Binding-site contacts:
Ligand atom C7 contacts residue ARG274 of chain 2.A at 3.6 Å.
Ligand atom O10 contacts residue PHE209 of chain 2.A at 3.8 Å.
Ligand atom C5 contacts residue MET165 of chain 2.A at 4.0 Å (hydrophobic).
Ligand atom N9 contacts residue PHE209 of chain 2.A at 3.6 Å.
Ligand atom C1 contacts residue ARG274 of chain 2.A at 4.1 Å.
Ligand atom C4 contacts residue ARG274 of chain 2.A at 3.5 Å.
Ligand atom N8 contacts residue LEU234 of chain 2.A at 3.5 Å.
Ligand atom C5 contacts residue ASP204 of chain 2.A at 3.2 Å.
Ligand atom N9 contacts residue LYS240 of chain 2.A at 3.8 Å.
Ligand atom C5 contacts residue ASN140 of chain 2.A at 3.4 Å.
Ligand atom N12 contacts residue ASN140 of chain 2.A at 4.1 Å.
Ligand atom N3 contacts residue ARG274 of chain 2.A at 4.0 Å.
Ligand atom O2 contacts residue ASP204 of chain 2.A at 4.2 Å.
Ligand atom N12 contacts residue ILE142 of chain 2.A at 3.4 Å.
Ligand atom C5 contacts residue ARG274 of chain 2.A at 4.0 Å.
Ligand atom C7 contacts residue ASN140 of chain 2.A at 4.0 Å.
Ligand atom N6 contacts residue ARG274 of chain 2.A at 3.9 Å.
Ligand atom N3 contacts residue MET165 of chain 2.A at 3.8 Å.
Ligand atom O10 contacts residue LYS240 of chain 2.A at 2.8 Å (salt-bridge).
Ligand atom O2 contacts residue GLY236 of chain 2.A at 3.3 Å (h-bond).
Ligand atom O10 contacts residue ARG274 of chain 2.A at 3.4 Å (salt-bridge).
Ligand atom C4 contacts residue PHE209 of chain 2.A at 4.0 Å (hydrophobic).
Ligand atom O10 contacts residue SO41 of chain 2.E at 3.7 Å.
Ligand atom N6 contacts residue ILE142 of chain 2.A at 3.5 Å.
Ligand atom N6 contacts residue ASN140 of chain 2.A at 3.1 Å (h-bond).
Ligand atom N8 contacts residue ASN140 of chain 2.A at 2.7 Å (h-bond).
Ligand atom N12 contacts residue ARG274 of chain 2.A at 3.6 Å (salt-bridge).
Ligand atom C1 contacts residue LYS240 of chain 2.A at 3.9 Å.
Ligand atom N8 contacts residue ILE163 of chain 2.A at 3.9 Å.
Ligand atom N9 contacts residue ARG274 of chain 2.A at 3.4 Å (salt-bridge).
Ligand atom C1 contacts residue MET165 of chain 2.A at 3.9 Å (hydrophobic).
Ligand atom N8 contacts residue ASP204 of chain 2.A at 2.7 Å (salt-bridge).
Ligand atom N12 contacts residue ASP121 of chain 2.A at 3.2 Å (salt-bridge).
Ligand atom C5 contacts residue LEU234 of chain 2.A at 4.2 Å (hydrophobic).
Ligand atom C1 contacts residue ASP204 of chain 2.A at 3.9 Å.
Ligand atom O2 contacts residue LYS240 of chain 2.A at 2.9 Å (salt-bridge).
Ligand atom C7 contacts residue ILE142 of chain 2.A at 3.5 Å (hydrophobic).
Ligand atom O2 contacts residue PHE209 of chain 2.A at 4.0 Å.
Ligand atom N3 contacts residue ASP204 of chain 2.A at 2.8 Å (salt-bridge).
Ligand atom C1 contacts residue PHE209 of chain 2.A at 4.2 Å (hydrophobic).

This small molecule binds to this protein.
Small molecule (SMILES): Nc1nc(N)c(N=O)c(=O)[nH]1

Sequence of chain 2.A:
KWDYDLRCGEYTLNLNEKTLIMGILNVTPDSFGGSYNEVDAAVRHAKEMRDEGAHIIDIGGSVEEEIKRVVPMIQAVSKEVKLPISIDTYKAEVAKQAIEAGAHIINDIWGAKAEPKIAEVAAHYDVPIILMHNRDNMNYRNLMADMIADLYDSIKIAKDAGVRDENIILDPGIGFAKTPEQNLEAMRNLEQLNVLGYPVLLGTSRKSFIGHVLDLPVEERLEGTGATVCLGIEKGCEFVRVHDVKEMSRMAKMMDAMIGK